The protein below binds the small molecule below.
Small molecule (SMILES): N[C@@H](Cc1c[nH]c2ccccc12)C(=O)O

Sequence of chain 1.H:
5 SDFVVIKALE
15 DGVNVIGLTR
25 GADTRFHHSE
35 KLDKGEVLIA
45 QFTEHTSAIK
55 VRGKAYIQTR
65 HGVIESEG

Sequence of chain 1.G:
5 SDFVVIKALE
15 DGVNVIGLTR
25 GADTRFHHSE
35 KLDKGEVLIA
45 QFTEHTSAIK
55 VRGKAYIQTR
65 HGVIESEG

Binding-site contacts:
Ligand atom CA contacts residue SER51 of chain 1.G at 4.0 Å.
Ligand atom C contacts residue GLY25 of chain 1.G at 3.4 Å.
Ligand atom CA contacts residue THR23 of chain 1.G at 3.8 Å.
Ligand atom O contacts residue GLY25 of chain 1.G at 3.0 Å (h-bond).
Ligand atom NE1 contacts residue ALA44 of chain 1.H at 3.9 Å.
Ligand atom CG contacts residue SER51 of chain 1.G at 3.9 Å.
Ligand atom CZ2 contacts residue ILE53 of chain 1.H at 3.9 Å (hydrophobic).
Ligand atom O contacts residue THR47 of chain 1.H at 3.5 Å (h-bond).
Ligand atom C contacts residue SER51 of chain 1.G at 3.7 Å.
Ligand atom CD1 contacts residue GLN45 of chain 1.H at 3.5 Å.
Ligand atom CE2 contacts residue GLN45 of chain 1.H at 3.9 Å.
Ligand atom CD1 contacts residue SER51 of chain 1.G at 3.6 Å.
Ligand atom CZ2 contacts residue ALA44 of chain 1.H at 4.0 Å (hydrophobic).
Ligand atom CZ3 contacts residue HIS32 of chain 1.H at 4.0 Å.
Ligand atom CZ2 contacts residue THR50 of chain 1.H at 3.9 Å.
Ligand atom CE3 contacts residue HIS32 of chain 1.H at 4.0 Å.
Ligand atom N contacts residue ASP27 of chain 1.G at 3.1 Å (salt-bridge).
Ligand atom CA contacts residue THR28 of chain 1.G at 3.3 Å.
Ligand atom CA contacts residue GLY25 of chain 1.G at 3.5 Å.
Ligand atom OXT contacts residue HIS49 of chain 1.H at 3.8 Å.
Ligand atom CZ3 contacts residue GLY21 of chain 1.H at 3.5 Å.
Ligand atom OXT contacts residue THR47 of chain 1.H at 2.5 Å (h-bond).
Ligand atom OXT contacts residue THR50 of chain 1.H at 2.6 Å (h-bond).
Ligand atom CB contacts residue SER51 of chain 1.G at 3.5 Å.
Ligand atom CH2 contacts residue GLY21 of chain 1.H at 3.5 Å.
Ligand atom O contacts residue ARG24 of chain 1.G at 3.5 Å.
Ligand atom CE3 contacts residue HIS31 of chain 1.H at 4.0 Å.
Ligand atom N contacts residue GLY25 of chain 1.G at 2.8 Å (h-bond).
Ligand atom N contacts residue THR28 of chain 1.G at 2.9 Å (h-bond).
Ligand atom C contacts residue THR50 of chain 1.H at 3.8 Å.
Ligand atom N contacts residue THR23 of chain 1.G at 2.8 Å (h-bond).
Ligand atom CB contacts residue THR23 of chain 1.G at 3.7 Å.
Ligand atom O contacts residue SER51 of chain 1.G at 3.1 Å (h-bond).
Ligand atom CB contacts residue THR28 of chain 1.G at 3.6 Å.
Ligand atom NE1 contacts residue GLN45 of chain 1.H at 2.8 Å (h-bond).
Ligand atom C contacts residue THR47 of chain 1.H at 3.4 Å.
Ligand atom CD1 contacts residue THR47 of chain 1.H at 3.7 Å.
Ligand atom N contacts residue ARG24 of chain 1.G at 4.0 Å.
Ligand atom CH2 contacts residue ILE20 of chain 1.H at 4.0 Å (hydrophobic).
Ligand atom CD2 contacts residue THR50 of chain 1.H at 4.0 Å.